Sequence of chain 1.A:
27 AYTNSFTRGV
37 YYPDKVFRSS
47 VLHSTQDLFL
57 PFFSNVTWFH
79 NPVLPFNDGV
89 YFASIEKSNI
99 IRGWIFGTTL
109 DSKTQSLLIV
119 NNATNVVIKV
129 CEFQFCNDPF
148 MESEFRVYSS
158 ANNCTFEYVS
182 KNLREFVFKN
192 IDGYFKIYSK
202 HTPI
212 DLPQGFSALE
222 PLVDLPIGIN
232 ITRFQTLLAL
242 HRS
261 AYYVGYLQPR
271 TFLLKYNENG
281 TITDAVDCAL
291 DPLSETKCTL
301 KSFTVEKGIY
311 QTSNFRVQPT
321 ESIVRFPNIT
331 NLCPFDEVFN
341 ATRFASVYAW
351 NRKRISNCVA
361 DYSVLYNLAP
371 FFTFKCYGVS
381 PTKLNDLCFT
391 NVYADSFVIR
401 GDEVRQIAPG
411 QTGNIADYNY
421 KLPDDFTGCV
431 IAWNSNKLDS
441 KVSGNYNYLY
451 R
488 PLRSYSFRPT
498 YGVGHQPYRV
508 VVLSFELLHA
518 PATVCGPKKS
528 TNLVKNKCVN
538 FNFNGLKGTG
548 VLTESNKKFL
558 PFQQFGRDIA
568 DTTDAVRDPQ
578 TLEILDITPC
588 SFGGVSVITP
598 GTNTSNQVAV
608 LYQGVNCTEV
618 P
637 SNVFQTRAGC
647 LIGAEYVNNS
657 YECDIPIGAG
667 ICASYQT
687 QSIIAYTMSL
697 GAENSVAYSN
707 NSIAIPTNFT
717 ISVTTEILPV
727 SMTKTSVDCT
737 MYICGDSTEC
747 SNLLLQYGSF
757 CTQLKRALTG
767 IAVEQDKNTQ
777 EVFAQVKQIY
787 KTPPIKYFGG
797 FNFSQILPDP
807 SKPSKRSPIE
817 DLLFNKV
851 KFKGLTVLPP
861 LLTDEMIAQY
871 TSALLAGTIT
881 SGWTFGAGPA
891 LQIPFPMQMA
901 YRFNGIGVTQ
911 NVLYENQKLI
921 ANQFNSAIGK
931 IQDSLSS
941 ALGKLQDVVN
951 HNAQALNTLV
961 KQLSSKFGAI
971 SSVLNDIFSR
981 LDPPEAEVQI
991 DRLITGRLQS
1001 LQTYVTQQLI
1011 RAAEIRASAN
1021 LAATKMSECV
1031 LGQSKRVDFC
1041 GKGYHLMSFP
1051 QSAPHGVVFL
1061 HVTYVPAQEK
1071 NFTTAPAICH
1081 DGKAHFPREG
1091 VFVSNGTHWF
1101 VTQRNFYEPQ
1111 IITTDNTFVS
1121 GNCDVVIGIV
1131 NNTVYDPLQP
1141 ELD

Sequence of chain 1.B:
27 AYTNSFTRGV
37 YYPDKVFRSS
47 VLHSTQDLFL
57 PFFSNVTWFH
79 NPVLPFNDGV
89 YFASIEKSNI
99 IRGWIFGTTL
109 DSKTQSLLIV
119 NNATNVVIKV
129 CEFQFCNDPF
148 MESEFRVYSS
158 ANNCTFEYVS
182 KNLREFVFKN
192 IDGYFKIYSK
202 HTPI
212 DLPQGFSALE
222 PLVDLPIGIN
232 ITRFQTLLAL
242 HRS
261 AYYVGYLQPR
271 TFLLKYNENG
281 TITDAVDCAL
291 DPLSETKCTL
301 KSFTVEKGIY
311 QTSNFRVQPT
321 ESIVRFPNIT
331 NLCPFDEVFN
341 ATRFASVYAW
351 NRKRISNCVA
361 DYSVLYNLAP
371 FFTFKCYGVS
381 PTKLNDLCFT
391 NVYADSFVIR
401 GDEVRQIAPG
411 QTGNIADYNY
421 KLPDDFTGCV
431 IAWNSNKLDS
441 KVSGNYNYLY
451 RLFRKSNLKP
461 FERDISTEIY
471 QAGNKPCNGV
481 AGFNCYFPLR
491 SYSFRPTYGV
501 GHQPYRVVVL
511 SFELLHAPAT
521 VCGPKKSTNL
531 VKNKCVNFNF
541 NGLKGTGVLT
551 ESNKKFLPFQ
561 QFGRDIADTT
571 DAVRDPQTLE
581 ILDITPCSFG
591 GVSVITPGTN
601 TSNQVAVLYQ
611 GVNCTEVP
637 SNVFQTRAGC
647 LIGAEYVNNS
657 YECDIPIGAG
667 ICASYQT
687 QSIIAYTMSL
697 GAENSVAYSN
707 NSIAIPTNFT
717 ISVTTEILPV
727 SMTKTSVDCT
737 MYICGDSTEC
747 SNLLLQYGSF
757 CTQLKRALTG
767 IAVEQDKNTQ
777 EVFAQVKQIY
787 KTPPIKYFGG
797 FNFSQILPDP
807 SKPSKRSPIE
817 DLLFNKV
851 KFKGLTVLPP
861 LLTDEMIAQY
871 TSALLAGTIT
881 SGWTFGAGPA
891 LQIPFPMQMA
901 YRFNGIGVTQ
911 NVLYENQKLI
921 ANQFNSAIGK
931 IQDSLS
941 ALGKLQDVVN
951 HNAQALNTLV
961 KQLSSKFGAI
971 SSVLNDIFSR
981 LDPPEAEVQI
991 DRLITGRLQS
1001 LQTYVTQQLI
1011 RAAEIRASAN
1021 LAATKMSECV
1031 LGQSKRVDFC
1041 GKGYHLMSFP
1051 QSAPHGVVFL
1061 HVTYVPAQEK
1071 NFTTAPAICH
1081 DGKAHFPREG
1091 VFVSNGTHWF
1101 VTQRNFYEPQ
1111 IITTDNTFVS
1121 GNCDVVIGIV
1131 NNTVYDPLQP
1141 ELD

Binding-site contacts:
Ligand atom O6 contacts residue ASN279 of chain 1.B at 4.3 Å.
Ligand atom O7 contacts residue LYS555 of chain 1.A at 4.3 Å.
Ligand atom C7 contacts residue ASN279 of chain 1.B at 3.8 Å.
Ligand atom O6 contacts residue GLU278 of chain 1.B at 4.3 Å.
Ligand atom C4 contacts residue ASN279 of chain 1.B at 4.2 Å.
Ligand atom O5 contacts residue ASN279 of chain 1.B at 2.3 Å (h-bond).
Ligand atom N2 contacts residue ASN279 of chain 1.B at 3.0 Å (h-bond).
Ligand atom C3 contacts residue ASN279 of chain 1.B at 3.8 Å.
Ligand atom C2 contacts residue ASN279 of chain 1.B at 2.5 Å.
Ligand atom C5 contacts residue ASN279 of chain 1.B at 3.6 Å.
Ligand atom O7 contacts residue ASN279 of chain 1.B at 3.8 Å.
Ligand atom C1 contacts residue ASN279 of chain 1.B at 1.4 Å.

A small-molecule ligand and the protein it binds are described below.
Small molecule (SMILES): CC(=O)N[C@@H]1[C@@H](O)[C@H](O)[C@@H](CO)O[C@H]1O